A small-molecule ligand and the protein it binds are described below.
Small molecule (SMILES): O=C(O)CC[C@H](CO)C(=O)O

Binding-site contacts:
Ligand atom C02 contacts residue NAP1 of chain 1.QA at 4.2 Å.
Ligand atom CG contacts residue GLY193 of chain 1.H at 4.2 Å.
Ligand atom CG contacts residue NAP1 of chain 1.QA at 4.3 Å.
Ligand atom CD contacts residue VAL150 of chain 1.H at 4.3 Å (hydrophobic).
Ligand atom OXT contacts residue TYR162 of chain 1.H at 2.4 Å (h-bond).
Ligand atom CD contacts residue MET194 of chain 1.H at 4.1 Å (hydrophobic).
Ligand atom C02 contacts residue ILE205 of chain 1.H at 3.6 Å (hydrophobic).
Ligand atom OE2 contacts residue ILE154 of chain 1.H at 3.9 Å.
Ligand atom O01 contacts residue TYR162 of chain 1.H at 4.1 Å.
Ligand atom OE1 contacts residue PRO156 of chain 1.H at 4.2 Å.
Ligand atom OE2 contacts residue GLY193 of chain 1.H at 4.1 Å.
Ligand atom C contacts residue SER149 of chain 1.H at 3.6 Å.
Ligand atom OE1 contacts residue LEU210 of chain 1.H at 4.1 Å.
Ligand atom C contacts residue NAP1 of chain 1.QA at 3.1 Å.
Ligand atom OE2 contacts residue MET194 of chain 1.H at 3.6 Å (h-bond).
Ligand atom CD contacts residue VAL214 of chain 1.H at 4.3 Å (hydrophobic).
Ligand atom CB contacts residue VAL151 of chain 1.H at 4.4 Å (hydrophobic).
Ligand atom O contacts residue TYR162 of chain 1.H at 3.2 Å.
Ligand atom O contacts residue VAL151 of chain 1.H at 3.5 Å.
Ligand atom OXT contacts residue NAP1 of chain 1.QA at 3.1 Å.
Ligand atom CD contacts residue ILE154 of chain 1.H at 4.3 Å (hydrophobic).
Ligand atom C02 contacts residue TYR103 of chain 1.H at 4.0 Å (hydrophobic).
Ligand atom O contacts residue SER149 of chain 1.H at 2.5 Å (h-bond).
Ligand atom CG contacts residue MET194 of chain 1.H at 3.9 Å (hydrophobic).
Ligand atom O contacts residue NAP1 of chain 1.QA at 3.3 Å.
Ligand atom OXT contacts residue TYR103 of chain 1.H at 3.9 Å.
Ligand atom OE1 contacts residue VAL214 of chain 1.H at 4.1 Å.
Ligand atom O01 contacts residue ILE205 of chain 1.H at 3.5 Å.
Ligand atom OE2 contacts residue VAL150 of chain 1.H at 3.6 Å.
Ligand atom CD contacts residue VAL151 of chain 1.H at 4.4 Å (hydrophobic).
Ligand atom C contacts residue TYR162 of chain 1.H at 3.2 Å (hydrophobic).
Ligand atom OE2 contacts residue VAL214 of chain 1.H at 3.9 Å.
Ligand atom OE1 contacts residue ILE154 of chain 1.H at 4.1 Å.
Ligand atom C02 contacts residue THR200 of chain 1.H at 4.2 Å.
Ligand atom OE1 contacts residue MET194 of chain 1.H at 4.2 Å.
Ligand atom CA contacts residue NAP1 of chain 1.QA at 3.6 Å.
Ligand atom OXT contacts residue SER149 of chain 1.H at 4.1 Å.
Ligand atom O01 contacts residue PHE105 of chain 1.H at 3.6 Å.
Ligand atom OE1 contacts residue VAL151 of chain 1.H at 4.1 Å.
Ligand atom O01 contacts residue TYR103 of chain 1.H at 3.8 Å.

Sequence of chain 1.H:
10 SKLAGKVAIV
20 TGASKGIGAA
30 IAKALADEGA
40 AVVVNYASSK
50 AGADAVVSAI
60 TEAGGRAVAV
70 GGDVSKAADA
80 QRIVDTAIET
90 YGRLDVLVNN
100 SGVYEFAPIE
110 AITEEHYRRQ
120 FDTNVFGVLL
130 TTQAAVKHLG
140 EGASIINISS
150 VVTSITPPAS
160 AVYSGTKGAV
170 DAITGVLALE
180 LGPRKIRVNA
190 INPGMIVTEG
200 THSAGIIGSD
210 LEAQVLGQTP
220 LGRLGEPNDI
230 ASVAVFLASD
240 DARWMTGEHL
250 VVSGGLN